Sequence of chain 1.A:
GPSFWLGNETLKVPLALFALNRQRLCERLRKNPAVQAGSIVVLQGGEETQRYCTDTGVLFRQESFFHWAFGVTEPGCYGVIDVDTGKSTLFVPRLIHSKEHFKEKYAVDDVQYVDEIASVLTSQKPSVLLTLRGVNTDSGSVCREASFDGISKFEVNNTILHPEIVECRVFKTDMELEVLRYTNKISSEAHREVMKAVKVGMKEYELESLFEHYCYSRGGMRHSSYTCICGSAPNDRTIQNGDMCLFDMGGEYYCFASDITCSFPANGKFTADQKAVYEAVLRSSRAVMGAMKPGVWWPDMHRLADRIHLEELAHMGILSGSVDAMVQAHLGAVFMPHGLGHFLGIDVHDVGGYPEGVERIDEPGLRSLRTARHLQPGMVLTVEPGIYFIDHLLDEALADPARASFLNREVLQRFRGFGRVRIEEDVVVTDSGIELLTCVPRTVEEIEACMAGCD

Binding-site contacts:
Ligand atom N contacts residue MN1 of chain 1.C at 3.9 Å.
Ligand atom CA contacts residue GLU412 of chain 1.A at 3.5 Å.
Ligand atom CB contacts residue HIS366 of chain 1.A at 3.5 Å.
Ligand atom O contacts residue HIS377 of chain 1.A at 3.4 Å.
Ligand atom N contacts residue OH1 of chain 1.E at 3.1 Å (h-bond).
Ligand atom CG contacts residue ARG450 of chain 1.A at 4.5 Å.
Ligand atom C contacts residue HIS370 of chain 1.A at 4.4 Å.
Ligand atom N contacts residue GLY1 of chain 1.F at 1.3 Å.
Ligand atom CD contacts residue ASP276 of chain 1.A at 4.3 Å.
Ligand atom CB contacts residue GLY1 of chain 1.F at 3.6 Å.
Ligand atom CA contacts residue GLY1 of chain 1.F at 2.5 Å.
Ligand atom C contacts residue ARG398 of chain 1.A at 3.6 Å.
Ligand atom C contacts residue GLY1 of chain 1.F at 3.1 Å.
Ligand atom CB contacts residue OH1 of chain 1.E at 4.5 Å.
Ligand atom CA contacts residue OH1 of chain 1.E at 3.8 Å.
Ligand atom OXT contacts residue HIS377 of chain 1.A at 4.1 Å.
Ligand atom CA contacts residue HIS377 of chain 1.A at 4.5 Å.
Ligand atom O contacts residue GLY1 of chain 1.F at 3.1 Å.
Ligand atom CD contacts residue GLU412 of chain 1.A at 4.2 Å.
Ligand atom CD contacts residue ARG450 of chain 1.A at 4.0 Å.
Ligand atom O contacts residue ARG398 of chain 1.A at 3.0 Å (salt-bridge).
Ligand atom N contacts residue GLU412 of chain 1.A at 3.7 Å.
Ligand atom C contacts residue HIS377 of chain 1.A at 3.8 Å.
Ligand atom OXT contacts residue HIS370 of chain 1.A at 4.1 Å.
Ligand atom OXT contacts residue ARG398 of chain 1.A at 2.9 Å (salt-bridge).
Ligand atom CB contacts residue GLU412 of chain 1.A at 3.7 Å.
Ligand atom N contacts residue HIS377 of chain 1.A at 4.4 Å.
Ligand atom CD contacts residue OH1 of chain 1.E at 3.7 Å.
Ligand atom CD contacts residue GLY1 of chain 1.F at 2.5 Å.
Ligand atom CG contacts residue HIS366 of chain 1.A at 4.0 Å.
Ligand atom N contacts residue MN1 of chain 1.D at 4.3 Å.
Ligand atom CA contacts residue MN1 of chain 1.C at 4.1 Å.
Ligand atom CG contacts residue GLY1 of chain 1.F at 3.6 Å.
Ligand atom OXT contacts residue GLY1 of chain 1.F at 4.0 Å.

This protein binds this small molecule.
Small molecule (SMILES): O=C(O)[C@@H]1CCCN1